Sequence of chain 1.B:
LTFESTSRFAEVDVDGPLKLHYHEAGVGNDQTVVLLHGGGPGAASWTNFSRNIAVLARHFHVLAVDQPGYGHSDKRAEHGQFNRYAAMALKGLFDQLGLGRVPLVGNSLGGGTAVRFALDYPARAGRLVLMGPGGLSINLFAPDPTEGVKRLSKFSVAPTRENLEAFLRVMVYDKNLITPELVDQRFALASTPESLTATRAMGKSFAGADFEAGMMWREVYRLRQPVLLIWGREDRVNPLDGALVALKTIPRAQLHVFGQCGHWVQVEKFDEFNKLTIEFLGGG

Binding-site contacts:
Ligand atom C10 contacts residue THR205 of chain 1.B at 4.1 Å.
Ligand atom C9 contacts residue LEU158 of chain 1.B at 4.5 Å (hydrophobic).
Ligand atom C10 contacts residue LEU158 of chain 1.B at 4.3 Å (hydrophobic).
Ligand atom O07 contacts residue LEU115 of chain 1.B at 2.9 Å (h-bond).
Ligand atom C4 contacts residue LEU158 of chain 1.B at 4.3 Å (hydrophobic).
Ligand atom C6 contacts residue VAL155 of chain 1.B at 4.3 Å (hydrophobic).
Ligand atom C9 contacts residue SER162 of chain 1.B at 4.0 Å.
Ligand atom C15 contacts residue SER114 of chain 1.B at 3.7 Å.
Ligand atom O05 contacts residue ASN244 of chain 1.B at 4.2 Å.
Ligand atom C1 contacts residue VAL155 of chain 1.B at 4.4 Å (hydrophobic).
Ligand atom O05 contacts residue LEU115 of chain 1.B at 4.1 Å.
Ligand atom C1 contacts residue LEU158 of chain 1.B at 3.8 Å (hydrophobic).
Ligand atom P01 contacts residue SER114 of chain 1.B at 1.5 Å.
Ligand atom P01 contacts residue LEU115 of chain 1.B at 3.5 Å.
Ligand atom O03 contacts residue VAL243 of chain 1.B at 4.2 Å.
Ligand atom C5 contacts residue VAL155 of chain 1.B at 4.3 Å (hydrophobic).
Ligand atom C8 contacts residue SER159 of chain 1.B at 3.9 Å.
Ligand atom C9 contacts residue GLY209 of chain 1.B at 4.0 Å.
Ligand atom O03 contacts residue HIS269 of chain 1.B at 2.7 Å (h-bond).
Ligand atom C10 contacts residue SER162 of chain 1.B at 2.6 Å.
Ligand atom O07 contacts residue GLY45 of chain 1.B at 2.6 Å (h-bond).
Ligand atom P01 contacts residue GLY45 of chain 1.B at 3.9 Å.
Ligand atom O03 contacts residue GLY46 of chain 1.B at 4.5 Å.
Ligand atom C9 contacts residue THR205 of chain 1.B at 4.2 Å.
Ligand atom O07 contacts residue GLY44 of chain 1.B at 3.6 Å.
Ligand atom O05 contacts residue HIS269 of chain 1.B at 4.2 Å.
Ligand atom C2 contacts residue LEU158 of chain 1.B at 4.4 Å (hydrophobic).
Ligand atom O03 contacts residue SER114 of chain 1.B at 2.5 Å (h-bond).
Ligand atom C15 contacts residue VAL243 of chain 1.B at 3.8 Å (hydrophobic).
Ligand atom O05 contacts residue VAL243 of chain 1.B at 4.2 Å.
Ligand atom O05 contacts residue SER114 of chain 1.B at 2.4 Å (h-bond).
Ligand atom C1 contacts residue VAL243 of chain 1.B at 4.3 Å (hydrophobic).
Ligand atom O07 contacts residue SER114 of chain 1.B at 2.5 Å (h-bond).
Ligand atom C8 contacts residue LEU158 of chain 1.B at 4.4 Å (hydrophobic).
Ligand atom P01 contacts residue HIS269 of chain 1.B at 3.4 Å.
Ligand atom C15 contacts residue LEU158 of chain 1.B at 3.7 Å (hydrophobic).
Ligand atom O07 contacts residue GLY46 of chain 1.B at 4.3 Å.
Ligand atom C6 contacts residue SER159 of chain 1.B at 4.1 Å.
Ligand atom O03 contacts residue GLY45 of chain 1.B at 4.2 Å.

A small-molecule ligand and the protein it binds are described below.
Small molecule (SMILES): CCCCCCCCCCCOP(=O)(O)O